The protein below binds the small molecule below.
Small molecule (SMILES): CC(=O)N[C@@H]1[C@@H](O)[C@H](O)[C@@H](CO)O[C@H]1O

Sequence of chain 1.C:
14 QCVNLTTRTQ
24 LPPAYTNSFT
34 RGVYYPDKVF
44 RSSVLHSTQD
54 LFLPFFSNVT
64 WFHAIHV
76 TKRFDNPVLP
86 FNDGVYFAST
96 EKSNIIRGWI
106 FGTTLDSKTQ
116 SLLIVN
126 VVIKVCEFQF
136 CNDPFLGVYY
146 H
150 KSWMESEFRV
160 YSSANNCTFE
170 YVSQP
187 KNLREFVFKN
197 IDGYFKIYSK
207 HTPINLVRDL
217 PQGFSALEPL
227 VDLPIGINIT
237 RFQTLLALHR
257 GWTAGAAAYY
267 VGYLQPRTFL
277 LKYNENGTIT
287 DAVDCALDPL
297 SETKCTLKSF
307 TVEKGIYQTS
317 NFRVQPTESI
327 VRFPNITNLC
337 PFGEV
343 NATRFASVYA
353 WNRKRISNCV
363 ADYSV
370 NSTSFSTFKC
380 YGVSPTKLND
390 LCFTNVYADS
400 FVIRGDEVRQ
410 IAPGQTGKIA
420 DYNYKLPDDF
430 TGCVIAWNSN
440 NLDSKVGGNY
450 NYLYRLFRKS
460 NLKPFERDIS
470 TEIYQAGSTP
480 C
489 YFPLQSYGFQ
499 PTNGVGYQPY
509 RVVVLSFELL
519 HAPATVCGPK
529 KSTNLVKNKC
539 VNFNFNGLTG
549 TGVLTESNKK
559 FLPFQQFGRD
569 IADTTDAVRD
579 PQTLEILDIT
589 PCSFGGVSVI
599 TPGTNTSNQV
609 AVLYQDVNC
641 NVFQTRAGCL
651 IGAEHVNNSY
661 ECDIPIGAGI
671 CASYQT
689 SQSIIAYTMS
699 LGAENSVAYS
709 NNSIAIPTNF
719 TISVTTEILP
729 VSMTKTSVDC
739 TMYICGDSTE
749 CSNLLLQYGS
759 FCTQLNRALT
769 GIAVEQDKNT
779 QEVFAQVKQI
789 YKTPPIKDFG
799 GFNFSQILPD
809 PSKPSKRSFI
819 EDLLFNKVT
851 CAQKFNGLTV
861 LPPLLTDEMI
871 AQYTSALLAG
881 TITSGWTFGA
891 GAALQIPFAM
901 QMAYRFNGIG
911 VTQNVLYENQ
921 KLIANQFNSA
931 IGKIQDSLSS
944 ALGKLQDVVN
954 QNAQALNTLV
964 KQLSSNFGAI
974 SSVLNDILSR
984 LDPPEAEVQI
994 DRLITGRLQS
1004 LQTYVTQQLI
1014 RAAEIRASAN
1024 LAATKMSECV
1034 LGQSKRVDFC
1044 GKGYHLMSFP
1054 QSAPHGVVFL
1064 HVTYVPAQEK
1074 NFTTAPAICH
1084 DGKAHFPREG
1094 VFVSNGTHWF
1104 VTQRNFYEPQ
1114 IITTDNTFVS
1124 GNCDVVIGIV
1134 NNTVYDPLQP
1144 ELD

Binding-site contacts:
Ligand atom C2 contacts residue GLN895 of chain 1.C at 4.3 Å.
Ligand atom C3 contacts residue GLN895 of chain 1.C at 4.0 Å.
Ligand atom C5 contacts residue ALA706 of chain 1.B at 3.7 Å (hydrophobic).
Ligand atom C4 contacts residue ALA706 of chain 1.B at 4.2 Å (hydrophobic).
Ligand atom C3 contacts residue ASN1074 of chain 1.B at 3.8 Å.
Ligand atom N2 contacts residue ASN1074 of chain 1.B at 3.0 Å (h-bond).
Ligand atom O7 contacts residue LYS1073 of chain 1.B at 3.4 Å.
Ligand atom C5 contacts residue ASN1074 of chain 1.B at 3.6 Å.
Ligand atom C7 contacts residue GLU1072 of chain 1.B at 4.2 Å.
Ligand atom N2 contacts residue GLN895 of chain 1.C at 3.8 Å.
Ligand atom C1 contacts residue GLN895 of chain 1.C at 4.5 Å.
Ligand atom C1 contacts residue ASN1074 of chain 1.B at 1.4 Å.
Ligand atom C6 contacts residue ALA706 of chain 1.B at 4.2 Å (hydrophobic).
Ligand atom C7 contacts residue ASN1074 of chain 1.B at 3.5 Å.
Ligand atom C4 contacts residue ASN1074 of chain 1.B at 4.2 Å.
Ligand atom O7 contacts residue GLU1072 of chain 1.B at 3.9 Å.
Ligand atom C7 contacts residue LYS1073 of chain 1.B at 4.3 Å.
Ligand atom O5 contacts residue ASN1074 of chain 1.B at 2.3 Å (h-bond).
Ligand atom O7 contacts residue ASN1074 of chain 1.B at 3.0 Å (h-bond).
Ligand atom C3 contacts residue ALA706 of chain 1.B at 4.4 Å (hydrophobic).
Ligand atom O4 contacts residue ALA706 of chain 1.B at 3.9 Å.
Ligand atom C8 contacts residue GLU1072 of chain 1.B at 3.6 Å.
Ligand atom O6 contacts residue ALA706 of chain 1.B at 4.3 Å.
Ligand atom C2 contacts residue ASN1074 of chain 1.B at 2.5 Å.

Sequence of chain 1.B:
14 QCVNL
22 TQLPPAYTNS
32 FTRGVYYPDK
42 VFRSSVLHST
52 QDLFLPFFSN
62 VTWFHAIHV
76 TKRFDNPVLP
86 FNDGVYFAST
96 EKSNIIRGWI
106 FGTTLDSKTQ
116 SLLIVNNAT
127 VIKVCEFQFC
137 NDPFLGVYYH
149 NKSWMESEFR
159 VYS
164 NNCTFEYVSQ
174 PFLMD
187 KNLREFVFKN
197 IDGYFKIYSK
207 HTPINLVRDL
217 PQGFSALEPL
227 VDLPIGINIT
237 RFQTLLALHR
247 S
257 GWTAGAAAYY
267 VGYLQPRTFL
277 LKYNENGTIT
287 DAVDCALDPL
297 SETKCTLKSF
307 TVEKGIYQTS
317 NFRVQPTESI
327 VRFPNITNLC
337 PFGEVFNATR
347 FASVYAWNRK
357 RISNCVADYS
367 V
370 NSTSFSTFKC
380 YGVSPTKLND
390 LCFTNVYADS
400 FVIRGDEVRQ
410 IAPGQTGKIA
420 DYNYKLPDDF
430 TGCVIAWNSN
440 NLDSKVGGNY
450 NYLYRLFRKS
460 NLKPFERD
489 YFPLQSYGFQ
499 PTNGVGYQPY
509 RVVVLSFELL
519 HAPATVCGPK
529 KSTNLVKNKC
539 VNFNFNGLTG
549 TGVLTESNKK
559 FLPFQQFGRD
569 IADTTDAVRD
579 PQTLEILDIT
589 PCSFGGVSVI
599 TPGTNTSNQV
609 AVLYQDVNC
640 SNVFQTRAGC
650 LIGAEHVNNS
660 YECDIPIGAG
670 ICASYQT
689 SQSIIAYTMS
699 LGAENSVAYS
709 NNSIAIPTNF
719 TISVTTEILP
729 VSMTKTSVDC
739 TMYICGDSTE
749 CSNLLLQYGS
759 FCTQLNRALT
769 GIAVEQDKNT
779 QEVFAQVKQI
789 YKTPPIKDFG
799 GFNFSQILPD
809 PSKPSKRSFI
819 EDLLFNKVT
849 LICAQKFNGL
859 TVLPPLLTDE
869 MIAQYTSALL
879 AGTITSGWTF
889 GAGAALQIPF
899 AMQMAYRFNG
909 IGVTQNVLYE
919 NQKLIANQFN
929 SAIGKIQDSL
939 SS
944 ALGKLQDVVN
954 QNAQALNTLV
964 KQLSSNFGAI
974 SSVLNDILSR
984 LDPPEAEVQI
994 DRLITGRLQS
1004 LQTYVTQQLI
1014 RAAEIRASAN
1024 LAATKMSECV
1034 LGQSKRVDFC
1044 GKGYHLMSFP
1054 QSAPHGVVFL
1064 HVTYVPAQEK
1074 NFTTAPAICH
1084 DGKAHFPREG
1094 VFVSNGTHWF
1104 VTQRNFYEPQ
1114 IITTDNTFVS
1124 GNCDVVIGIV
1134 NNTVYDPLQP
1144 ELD